Sequence of chain 58.E:
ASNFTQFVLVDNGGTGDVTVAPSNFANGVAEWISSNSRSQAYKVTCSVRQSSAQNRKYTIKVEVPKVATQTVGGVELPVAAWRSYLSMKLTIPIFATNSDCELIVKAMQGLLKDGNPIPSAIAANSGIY

This small molecule binds to this protein.
Small molecule (SMILES): Nc1nc(=O)c2ncn([C@@H]3O[C@H](CO[P](=O)(O)O[C@H]4[C@@H](O)[C@H](n5cnc6c(N)ncnc65)O[C@@H]4CO[P](=O)(O)O[C@@H]4[C@@H](O)[C@H](n5cnc6c(N)ncnc65)O[C@@H]4COP(=O)=O)[C@@H](O)[C@H]3O)c2[nH]1

Sequence of chain 32.E:
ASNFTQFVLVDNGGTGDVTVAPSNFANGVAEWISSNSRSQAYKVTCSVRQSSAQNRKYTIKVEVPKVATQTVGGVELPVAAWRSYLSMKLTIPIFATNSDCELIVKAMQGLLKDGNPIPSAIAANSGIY

Binding-site contacts:
Ligand atom C6 contacts residue THR45 of chain 32.E at 3.1 Å.
Ligand atom C5' contacts residue TYR85 of chain 32.E at 4.0 Å (hydrophobic).
Ligand atom C5 contacts residue LYS61 of chain 32.E at 3.7 Å.
Ligand atom P contacts residue TYR85 of chain 32.E at 3.7 Å.
Ligand atom N6 contacts residue LYS61 of chain 32.E at 4.1 Å.
Ligand atom OP1 contacts residue TYR85 of chain 32.E at 3.5 Å (h-bond).
Ligand atom P contacts residue LYS43 of chain 32.E at 3.2 Å.
Ligand atom C4 contacts residue LYS61 of chain 32.E at 3.7 Å.
Ligand atom C8 contacts residue TYR85 of chain 32.E at 3.8 Å (hydrophobic).
Ligand atom N6 contacts residue THR59 of chain 32.E at 2.8 Å (h-bond).
Ligand atom OP2 contacts residue GLU63 of chain 32.E at 3.6 Å (salt-bridge).
Ligand atom N1 contacts residue SER47 of chain 32.E at 2.9 Å (h-bond).
Ligand atom N1 contacts residue TYR85 of chain 32.E at 3.5 Å.
Ligand atom C6 contacts residue VAL29 of chain 32.E at 4.1 Å (hydrophobic).
Ligand atom C8 contacts residue THR45 of chain 32.E at 3.8 Å.
Ligand atom C6 contacts residue THR59 of chain 32.E at 3.6 Å.
Ligand atom C6 contacts residue TYR85 of chain 32.E at 3.4 Å (hydrophobic).
Ligand atom N7 contacts residue THR45 of chain 32.E at 2.5 Å (h-bond).
Ligand atom N6 contacts residue THR45 of chain 32.E at 2.5 Å (h-bond).
Ligand atom C5 contacts residue TYR85 of chain 32.E at 3.5 Å (hydrophobic).
Ligand atom C5 contacts residue VAL29 of chain 32.E at 4.0 Å (hydrophobic).
Ligand atom N6 contacts residue THR91 of chain 58.E at 3.5 Å (h-bond).
Ligand atom C6 contacts residue LYS61 of chain 32.E at 3.8 Å.
Ligand atom N7 contacts residue TYR85 of chain 32.E at 3.7 Å.
Ligand atom C2 contacts residue THR59 of chain 32.E at 4.1 Å.
Ligand atom N6 contacts residue TYR85 of chain 32.E at 3.4 Å.
Ligand atom N9 contacts residue LYS61 of chain 32.E at 3.7 Å.
Ligand atom C5 contacts residue THR45 of chain 32.E at 3.1 Å.
Ligand atom C4 contacts residue TYR85 of chain 32.E at 3.8 Å (hydrophobic).
Ligand atom OP1 contacts residue LYS43 of chain 32.E at 2.9 Å (salt-bridge).
Ligand atom N1 contacts residue THR59 of chain 32.E at 3.5 Å.
Ligand atom O6 contacts residue LYS61 of chain 32.E at 3.0 Å (salt-bridge).
Ligand atom N6 contacts residue CYS46 of chain 32.E at 3.4 Å (h-bond).
Ligand atom OP2 contacts residue LYS43 of chain 32.E at 2.7 Å (salt-bridge).
Ligand atom C8 contacts residue LYS61 of chain 32.E at 3.7 Å.
Ligand atom N6 contacts residue SER47 of chain 32.E at 4.1 Å.
Ligand atom C2 contacts residue SER47 of chain 32.E at 3.4 Å.
Ligand atom N9 contacts residue TYR85 of chain 32.E at 4.0 Å.
Ligand atom C6 contacts residue SER47 of chain 32.E at 3.9 Å.
Ligand atom N7 contacts residue LYS61 of chain 32.E at 3.7 Å.